Sequence of chain 2.A:
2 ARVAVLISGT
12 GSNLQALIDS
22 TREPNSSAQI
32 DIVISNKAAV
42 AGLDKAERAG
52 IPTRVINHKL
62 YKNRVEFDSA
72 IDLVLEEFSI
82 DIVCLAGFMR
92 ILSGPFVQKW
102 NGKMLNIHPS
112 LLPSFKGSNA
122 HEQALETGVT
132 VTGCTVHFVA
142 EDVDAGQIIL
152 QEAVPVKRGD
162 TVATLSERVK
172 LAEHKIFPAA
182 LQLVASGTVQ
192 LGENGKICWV

The small molecule below binds the protein below.
Small molecule (SMILES): Nc1nc2sc(CCCCc3ccc(C(=O)N[C@@H](CCC(=O)O)C(=O)O)s3)cc2c(=O)[nH]1

Binding-site contacts:
Ligand atom O27 contacts residue ARG65 of chain 2.A at 2.8 Å (salt-bridge).
Ligand atom N3 contacts residue GLU142 of chain 2.A at 3.7 Å.
Ligand atom C4 contacts residue VAL140 of chain 2.A at 3.6 Å (hydrophobic).
Ligand atom O27 contacts residue ARG91 of chain 2.A at 3.4 Å.
Ligand atom N1 contacts residue LEU93 of chain 2.A at 3.1 Å (h-bond).
Ligand atom N3 contacts residue ALA141 of chain 2.A at 3.0 Å (h-bond).
Ligand atom C6 contacts residue LEU86 of chain 2.A at 3.7 Å (hydrophobic).
Ligand atom S12 contacts residue MET90 of chain 2.A at 3.4 Å (h-bond).
Ligand atom O10 contacts residue ASP143 of chain 2.A at 3.8 Å.
Ligand atom C33 contacts residue GAR1 of chain 2.B at 3.1 Å.
Ligand atom O25 contacts residue LYS38 of chain 2.A at 3.8 Å.
Ligand atom O24 contacts residue ARG91 of chain 2.A at 3.4 Å.
Ligand atom C9 contacts residue LEU93 of chain 2.A at 3.9 Å (hydrophobic).
Ligand atom N11 contacts residue VAL98 of chain 2.A at 3.6 Å.
Ligand atom O10 contacts residue VAL144 of chain 2.A at 3.3 Å.
Ligand atom C4 contacts residue VAL144 of chain 2.A at 3.6 Å (hydrophobic).
Ligand atom N3 contacts residue VAL144 of chain 2.A at 3.6 Å.
Ligand atom O28 contacts residue ARG65 of chain 2.A at 3.3 Å (salt-bridge).
Ligand atom C26 contacts residue ARG65 of chain 2.A at 3.7 Å.
Ligand atom C14 contacts residue ILE92 of chain 2.A at 3.8 Å (hydrophobic).
Ligand atom C30 contacts residue PHE89 of chain 2.A at 3.5 Å (hydrophobic).
Ligand atom N11 contacts residue GLU142 of chain 2.A at 3.2 Å (salt-bridge).
Ligand atom C4 contacts residue ALA141 of chain 2.A at 3.7 Å (hydrophobic).
Ligand atom N3 contacts residue VAL140 of chain 2.A at 3.6 Å.
Ligand atom O10 contacts residue ASP145 of chain 2.A at 3.0 Å (salt-bridge).
Ligand atom N11 contacts residue LEU93 of chain 2.A at 3.1 Å (h-bond).
Ligand atom O10 contacts residue VAL140 of chain 2.A at 3.8 Å.
Ligand atom S5 contacts residue ILE92 of chain 2.A at 3.8 Å.
Ligand atom S5 contacts residue ARG91 of chain 2.A at 3.1 Å (salt-bridge).
Ligand atom N19 contacts residue MET90 of chain 2.A at 3.1 Å (h-bond).
Ligand atom O10 contacts residue ALA141 of chain 2.A at 3.7 Å.
Ligand atom C30 contacts residue LEU86 of chain 2.A at 3.7 Å (hydrophobic).
Ligand atom O27 contacts residue ILE92 of chain 2.A at 2.9 Å (h-bond).
Ligand atom C2 contacts residue ALA141 of chain 2.A at 3.8 Å (hydrophobic).
Ligand atom O24 contacts residue HIS59 of chain 2.A at 2.9 Å (h-bond).
Ligand atom C30 contacts residue ASN107 of chain 2.A at 3.3 Å.
Ligand atom C13 contacts residue ILE92 of chain 2.A at 3.9 Å (hydrophobic).
Ligand atom C31 contacts residue PHE89 of chain 2.A at 2.9 Å (hydrophobic).
Ligand atom C22 contacts residue MET90 of chain 2.A at 2.9 Å (hydrophobic).
Ligand atom O18 contacts residue ILE92 of chain 2.A at 3.8 Å.